Sequence of chain 1.A:
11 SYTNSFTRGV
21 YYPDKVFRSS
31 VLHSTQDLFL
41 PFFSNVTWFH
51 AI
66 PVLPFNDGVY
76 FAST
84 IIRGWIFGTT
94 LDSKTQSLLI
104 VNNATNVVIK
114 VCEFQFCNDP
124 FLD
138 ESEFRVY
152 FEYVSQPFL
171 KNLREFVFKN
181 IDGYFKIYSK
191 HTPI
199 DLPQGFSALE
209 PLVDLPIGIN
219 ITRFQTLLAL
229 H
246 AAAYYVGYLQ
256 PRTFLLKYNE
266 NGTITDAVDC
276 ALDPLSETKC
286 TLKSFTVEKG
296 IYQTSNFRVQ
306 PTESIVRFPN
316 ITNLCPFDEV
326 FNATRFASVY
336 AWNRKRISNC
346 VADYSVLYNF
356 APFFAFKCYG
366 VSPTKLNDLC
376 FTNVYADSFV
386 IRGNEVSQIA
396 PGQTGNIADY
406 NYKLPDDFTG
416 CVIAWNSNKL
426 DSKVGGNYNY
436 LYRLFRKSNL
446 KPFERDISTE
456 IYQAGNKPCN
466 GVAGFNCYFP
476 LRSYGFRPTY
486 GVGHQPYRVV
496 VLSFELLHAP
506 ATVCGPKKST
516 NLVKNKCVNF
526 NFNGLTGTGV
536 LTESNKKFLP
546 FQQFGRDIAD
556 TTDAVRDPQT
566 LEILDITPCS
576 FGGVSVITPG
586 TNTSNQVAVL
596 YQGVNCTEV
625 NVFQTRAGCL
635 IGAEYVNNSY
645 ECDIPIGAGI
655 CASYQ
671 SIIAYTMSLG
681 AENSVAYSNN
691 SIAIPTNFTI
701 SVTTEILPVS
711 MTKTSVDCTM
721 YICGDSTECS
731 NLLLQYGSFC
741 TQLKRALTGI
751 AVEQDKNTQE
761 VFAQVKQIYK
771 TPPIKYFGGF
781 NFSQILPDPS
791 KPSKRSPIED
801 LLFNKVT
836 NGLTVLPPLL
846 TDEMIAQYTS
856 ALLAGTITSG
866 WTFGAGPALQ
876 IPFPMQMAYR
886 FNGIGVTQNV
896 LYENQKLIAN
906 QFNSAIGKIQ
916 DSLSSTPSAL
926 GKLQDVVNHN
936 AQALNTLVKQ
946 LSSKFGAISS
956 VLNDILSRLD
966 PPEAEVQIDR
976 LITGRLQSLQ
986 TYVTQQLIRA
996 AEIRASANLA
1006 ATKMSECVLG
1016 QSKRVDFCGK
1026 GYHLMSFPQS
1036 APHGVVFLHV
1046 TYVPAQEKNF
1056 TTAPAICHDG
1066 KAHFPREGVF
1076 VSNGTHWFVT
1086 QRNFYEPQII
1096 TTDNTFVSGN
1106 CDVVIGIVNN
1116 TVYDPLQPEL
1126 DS

Binding-site contacts:
Ligand atom C3 contacts residue ASN641 of chain 1.A at 3.8 Å.
Ligand atom C6 contacts residue TYR639 of chain 1.A at 3.6 Å (hydrophobic).
Ligand atom O7 contacts residue ASN641 of chain 1.A at 3.7 Å.
Ligand atom C1 contacts residue ASN641 of chain 1.A at 1.4 Å.
Ligand atom C7 contacts residue ASN641 of chain 1.A at 3.5 Å.
Ligand atom N2 contacts residue ASN641 of chain 1.A at 2.9 Å (h-bond).
Ligand atom C2 contacts residue ASN641 of chain 1.A at 2.5 Å.
Ligand atom O5 contacts residue TYR639 of chain 1.A at 3.6 Å.
Ligand atom O5 contacts residue ASN641 of chain 1.A at 2.4 Å (h-bond).
Ligand atom C5 contacts residue TYR639 of chain 1.A at 4.3 Å (hydrophobic).
Ligand atom C5 contacts residue ASN641 of chain 1.A at 3.7 Å.
Ligand atom C4 contacts residue ASN641 of chain 1.A at 4.2 Å.

A protein and the small-molecule ligand that binds it are described below.
Small molecule (SMILES): CC(=O)N[C@@H]1[C@@H](O)[C@H](O)[C@@H](CO)O[C@H]1O